Binding-site contacts:
Ligand atom OXT contacts residue ARG138 of chain 1.A at 2.8 Å (salt-bridge).
Ligand atom CA contacts residue TYR244 of chain 1.A at 4.1 Å (hydrophobic).
Ligand atom CZ contacts residue TRP243 of chain 1.A at 4.2 Å (hydrophobic).
Ligand atom OXT contacts residue GLN135 of chain 1.A at 2.8 Å (h-bond).
Ligand atom CD contacts residue ILE223 of chain 1.A at 3.1 Å (hydrophobic).
Ligand atom CZ contacts residue GLU248 of chain 1.A at 3.4 Å.
Ligand atom NE contacts residue PRO221 of chain 1.A at 4.1 Å.
Ligand atom C contacts residue GLU248 of chain 1.A at 3.9 Å.
Ligand atom NH1 contacts residue TYR244 of chain 1.A at 3.8 Å.
Ligand atom N contacts residue HEM1 of chain 1.D at 2.7 Å (h-bond).
Ligand atom CB contacts residue TYR244 of chain 1.A at 3.8 Å (hydrophobic).
Ligand atom CG contacts residue GLU248 of chain 1.A at 3.5 Å.
Ligand atom CB contacts residue PRO221 of chain 1.A at 4.0 Å (hydrophobic).
Ligand atom CG contacts residue HEM1 of chain 1.D at 4.0 Å.
Ligand atom C contacts residue ASN253 of chain 1.A at 3.9 Å.
Ligand atom CD contacts residue GLU248 of chain 1.A at 3.7 Å.
Ligand atom NE contacts residue GLU248 of chain 1.A at 2.8 Å (salt-bridge).
Ligand atom NH1 contacts residue TRP243 of chain 1.A at 3.1 Å (h-bond).
Ligand atom NH2 contacts residue HEM1 of chain 1.D at 3.7 Å.
Ligand atom CA contacts residue GLN135 of chain 1.A at 3.5 Å.
Ligand atom OXT contacts residue TYR244 of chain 1.A at 2.4 Å (h-bond).
Ligand atom CZ contacts residue PRO221 of chain 1.A at 3.8 Å (hydrophobic).
Ligand atom NH2 contacts residue PRO221 of chain 1.A at 3.7 Å.
Ligand atom NH2 contacts residue GLY242 of chain 1.A at 3.9 Å.
Ligand atom CA contacts residue GLU248 of chain 1.A at 3.5 Å.
Ligand atom CA contacts residue HEM1 of chain 1.D at 3.8 Å.
Ligand atom CB contacts residue GLU248 of chain 1.A at 3.1 Å.
Ligand atom CZ contacts residue HEM1 of chain 1.D at 4.0 Å.
Ligand atom NH1 contacts residue GLU248 of chain 1.A at 2.7 Å (salt-bridge).
Ligand atom CG contacts residue ILE223 of chain 1.A at 3.3 Å (hydrophobic).
Ligand atom C contacts residue ARG138 of chain 1.A at 3.8 Å.
Ligand atom C contacts residue GLN135 of chain 1.A at 3.6 Å.
Ligand atom OXT contacts residue TYR218 of chain 1.A at 3.5 Å (h-bond).
Ligand atom N contacts residue GLU248 of chain 1.A at 2.9 Å (salt-bridge).
Ligand atom O contacts residue GLU248 of chain 1.A at 3.7 Å.
Ligand atom NH1 contacts residue HEM1 of chain 1.D at 3.5 Å.
Ligand atom C contacts residue TYR244 of chain 1.A at 2.9 Å (hydrophobic).
Ligand atom CB contacts residue GLN135 of chain 1.A at 3.5 Å.
Ligand atom O contacts residue ASN253 of chain 1.A at 2.7 Å (h-bond).
Ligand atom O contacts residue TYR244 of chain 1.A at 2.8 Å (h-bond).

The small molecule below binds the protein below.
Small molecule (SMILES): NC(=[NH2+])NCCC[C@H](N)C(=O)O

Sequence of chain 1.A:
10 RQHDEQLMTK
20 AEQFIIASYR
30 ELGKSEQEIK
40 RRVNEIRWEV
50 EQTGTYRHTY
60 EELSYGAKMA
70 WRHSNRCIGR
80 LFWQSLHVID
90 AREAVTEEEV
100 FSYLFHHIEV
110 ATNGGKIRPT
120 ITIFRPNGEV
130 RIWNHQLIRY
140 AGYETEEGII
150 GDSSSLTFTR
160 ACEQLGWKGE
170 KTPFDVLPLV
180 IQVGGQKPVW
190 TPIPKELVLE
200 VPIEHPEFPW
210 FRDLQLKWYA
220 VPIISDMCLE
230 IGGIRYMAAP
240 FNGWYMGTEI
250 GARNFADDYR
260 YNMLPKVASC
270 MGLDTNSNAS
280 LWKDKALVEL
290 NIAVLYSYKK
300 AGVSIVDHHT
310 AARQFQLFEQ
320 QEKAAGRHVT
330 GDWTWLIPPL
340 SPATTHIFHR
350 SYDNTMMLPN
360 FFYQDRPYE